Sequence of chain 4.A:
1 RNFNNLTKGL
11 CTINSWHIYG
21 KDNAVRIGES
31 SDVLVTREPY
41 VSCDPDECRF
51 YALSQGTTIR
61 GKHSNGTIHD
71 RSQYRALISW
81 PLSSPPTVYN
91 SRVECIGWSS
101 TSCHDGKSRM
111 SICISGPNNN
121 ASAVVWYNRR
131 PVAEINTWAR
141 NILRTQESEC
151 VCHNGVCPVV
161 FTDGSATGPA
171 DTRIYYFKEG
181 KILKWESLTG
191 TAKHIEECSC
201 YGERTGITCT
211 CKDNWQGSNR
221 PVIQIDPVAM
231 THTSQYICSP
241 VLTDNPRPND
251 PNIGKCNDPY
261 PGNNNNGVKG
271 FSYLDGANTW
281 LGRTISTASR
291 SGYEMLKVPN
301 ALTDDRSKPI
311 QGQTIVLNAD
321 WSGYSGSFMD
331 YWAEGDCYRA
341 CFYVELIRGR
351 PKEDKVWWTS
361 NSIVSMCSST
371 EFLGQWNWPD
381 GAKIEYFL

A small-molecule ligand and the protein it binds are described below.
Small molecule (SMILES): [H]/N=C(\N)N[C@H]1C=C(C(=O)O)O[C@@H]([C@H](OC)[C@H](O)CO)[C@@H]1NC(C)=O

Binding-site contacts:
Ligand atom N12 contacts residue GLU38 of chain 4.A at 3.8 Å.
Ligand atom C13 contacts residue ARG71 of chain 4.A at 3.6 Å.
Ligand atom C4 contacts residue ASP70 of chain 4.A at 3.6 Å.
Ligand atom O6 contacts residue TYR324 of chain 4.A at 3.6 Å (h-bond).
Ligand atom O1A contacts residue ARG290 of chain 4.A at 2.9 Å (salt-bridge).
Ligand atom O9 contacts residue ALA166 of chain 4.A at 3.3 Å.
Ligand atom O8 contacts residue LYS212 of chain 4.A at 2.7 Å (salt-bridge).
Ligand atom O1A contacts residue ARG37 of chain 4.A at 2.7 Å (salt-bridge).
Ligand atom N4 contacts residue GLU38 of chain 4.A at 3.4 Å (salt-bridge).
Ligand atom N4 contacts residue ASP70 of chain 4.A at 2.9 Å (salt-bridge).
Ligand atom N12 contacts residue TRP98 of chain 4.A at 2.8 Å (h-bond).
Ligand atom O8 contacts residue GLU197 of chain 4.A at 3.7 Å.
Ligand atom O1B contacts residue ARG290 of chain 4.A at 2.8 Å (salt-bridge).
Ligand atom C1 contacts residue ARG290 of chain 4.A at 3.5 Å.
Ligand atom O9 contacts residue GLU196 of chain 4.A at 2.7 Å (salt-bridge).
Ligand atom C1 contacts residue TYR324 of chain 4.A at 3.1 Å (hydrophobic).
Ligand atom N12 contacts residue ASP70 of chain 4.A at 3.0 Å (salt-bridge).
Ligand atom C9 contacts residue GLU196 of chain 4.A at 3.5 Å.
Ligand atom N12 contacts residue ARG75 of chain 4.A at 3.3 Å (salt-bridge).
Ligand atom C11 contacts residue ILE142 of chain 4.A at 3.7 Å (hydrophobic).
Ligand atom C6 contacts residue GLU197 of chain 4.A at 3.7 Å.
Ligand atom C11 contacts residue TRP98 of chain 4.A at 3.7 Å (hydrophobic).
Ligand atom O10 contacts residue ARG71 of chain 4.A at 2.9 Å (salt-bridge).
Ligand atom C12 contacts residue TRP98 of chain 4.A at 3.3 Å (hydrophobic).
Ligand atom C3 contacts residue GLU38 of chain 4.A at 3.5 Å.
Ligand atom O10 contacts residue ASP70 of chain 4.A at 3.5 Å.
Ligand atom O9 contacts residue ARG144 of chain 4.A at 3.4 Å (salt-bridge).
Ligand atom C8 contacts residue LYS212 of chain 4.A at 3.7 Å.
Ligand atom C3 contacts residue TYR324 of chain 4.A at 3.5 Å (hydrophobic).
Ligand atom C4 contacts residue GLU38 of chain 4.A at 3.8 Å.
Ligand atom O1A contacts residue TYR324 of chain 4.A at 3.6 Å (h-bond).
Ligand atom O1B contacts residue TYR324 of chain 4.A at 3.6 Å (h-bond).
Ligand atom C2 contacts residue TYR324 of chain 4.A at 2.7 Å (hydrophobic).
Ligand atom O8 contacts residue GLU196 of chain 4.A at 2.7 Å (salt-bridge).
Ligand atom N13 contacts residue GLU147 of chain 4.A at 3.1 Å (salt-bridge).
Ligand atom C12 contacts residue GLU38 of chain 4.A at 3.7 Å.
Ligand atom C8 contacts residue GLU196 of chain 4.A at 3.6 Å.
Ligand atom C3 contacts residue ASP70 of chain 4.A at 3.3 Å.
Ligand atom C9 contacts residue ALA166 of chain 4.A at 3.7 Å (hydrophobic).
Ligand atom N13 contacts residue TRP98 of chain 4.A at 3.0 Å (h-bond).